Sequence of chain 1.B:
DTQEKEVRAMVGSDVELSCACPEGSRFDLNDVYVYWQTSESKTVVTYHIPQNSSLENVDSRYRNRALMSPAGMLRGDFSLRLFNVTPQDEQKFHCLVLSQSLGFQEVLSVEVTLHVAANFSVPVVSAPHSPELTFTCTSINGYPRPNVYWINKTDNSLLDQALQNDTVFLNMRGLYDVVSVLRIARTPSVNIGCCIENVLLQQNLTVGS

Sequence of chain 1.A:
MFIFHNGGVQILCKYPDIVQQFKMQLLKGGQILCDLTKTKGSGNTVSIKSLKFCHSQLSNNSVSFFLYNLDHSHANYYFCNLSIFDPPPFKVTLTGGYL

A small-molecule ligand and the protein it binds are described below.
Small molecule (SMILES): CC(=O)N[C@@H]1[C@@H](O)[C@H](O)[C@@H](CO)O[C@H]1O

Binding-site contacts:
Ligand atom N2 contacts residue ASN54 of chain 1.B at 3.2 Å (h-bond).
Ligand atom C3 contacts residue ASP97 of chain 1.A at 4.2 Å.
Ligand atom C7 contacts residue LEU57 of chain 1.B at 4.2 Å (hydrophobic).
Ligand atom C5 contacts residue GLU58 of chain 1.B at 4.2 Å.
Ligand atom O5 contacts residue ASN54 of chain 1.B at 2.5 Å (h-bond).
Ligand atom O3 contacts residue ASN59 of chain 1.B at 3.1 Å (h-bond).
Ligand atom C8 contacts residue ILE51 of chain 1.B at 4.3 Å (hydrophobic).
Ligand atom C8 contacts residue SER55 of chain 1.B at 4.0 Å.
Ligand atom C8 contacts residue LEU57 of chain 1.B at 3.7 Å (hydrophobic).
Ligand atom N2 contacts residue TYR49 of chain 1.B at 4.0 Å.
Ligand atom O3 contacts residue TYR49 of chain 1.B at 3.5 Å (h-bond).
Ligand atom O4 contacts residue ASN59 of chain 1.B at 4.2 Å.
Ligand atom O6 contacts residue GLU58 of chain 1.B at 3.0 Å (salt-bridge).
Ligand atom C2 contacts residue ASN54 of chain 1.B at 2.6 Å.
Ligand atom C2 contacts residue GLU58 of chain 1.B at 4.1 Å.
Ligand atom C1 contacts residue ASN54 of chain 1.B at 1.4 Å.
Ligand atom C8 contacts residue ASN54 of chain 1.B at 3.1 Å.
Ligand atom O6 contacts residue ASN54 of chain 1.B at 3.3 Å (h-bond).
Ligand atom C7 contacts residue SER56 of chain 1.B at 3.1 Å.
Ligand atom C5 contacts residue ASN54 of chain 1.B at 3.6 Å.
Ligand atom C6 contacts residue ASN54 of chain 1.B at 4.0 Å.
Ligand atom O3 contacts residue ILE51 of chain 1.B at 4.4 Å.
Ligand atom C8 contacts residue TYR49 of chain 1.B at 3.6 Å (hydrophobic).
Ligand atom C6 contacts residue GLU58 of chain 1.B at 3.8 Å.
Ligand atom O7 contacts residue LEU57 of chain 1.B at 3.9 Å.
Ligand atom O7 contacts residue SER56 of chain 1.B at 2.3 Å (h-bond).
Ligand atom C3 contacts residue ASN54 of chain 1.B at 3.8 Å.
Ligand atom C4 contacts residue ASN54 of chain 1.B at 4.1 Å.
Ligand atom O7 contacts residue ASN54 of chain 1.B at 2.8 Å (h-bond).
Ligand atom C7 contacts residue SER55 of chain 1.B at 3.8 Å.
Ligand atom C2 contacts residue SER56 of chain 1.B at 3.6 Å.
Ligand atom N2 contacts residue SER56 of chain 1.B at 3.5 Å (h-bond).
Ligand atom C8 contacts residue SER56 of chain 1.B at 3.8 Å.
Ligand atom C3 contacts residue GLU58 of chain 1.B at 4.3 Å.
Ligand atom O3 contacts residue ASP97 of chain 1.A at 4.3 Å.
Ligand atom O7 contacts residue SER55 of chain 1.B at 3.1 Å (h-bond).
Ligand atom C7 contacts residue TYR49 of chain 1.B at 4.3 Å (hydrophobic).
Ligand atom C7 contacts residue ASN54 of chain 1.B at 3.3 Å.
Ligand atom C4 contacts residue GLU58 of chain 1.B at 3.6 Å.
Ligand atom O4 contacts residue ASP97 of chain 1.A at 4.0 Å.